This small molecule binds to this protein.
Small molecule (SMILES): N[C@@H](Cc1c[nH]c[nH+]1)C(=O)O

Sequence of chain 1.B:
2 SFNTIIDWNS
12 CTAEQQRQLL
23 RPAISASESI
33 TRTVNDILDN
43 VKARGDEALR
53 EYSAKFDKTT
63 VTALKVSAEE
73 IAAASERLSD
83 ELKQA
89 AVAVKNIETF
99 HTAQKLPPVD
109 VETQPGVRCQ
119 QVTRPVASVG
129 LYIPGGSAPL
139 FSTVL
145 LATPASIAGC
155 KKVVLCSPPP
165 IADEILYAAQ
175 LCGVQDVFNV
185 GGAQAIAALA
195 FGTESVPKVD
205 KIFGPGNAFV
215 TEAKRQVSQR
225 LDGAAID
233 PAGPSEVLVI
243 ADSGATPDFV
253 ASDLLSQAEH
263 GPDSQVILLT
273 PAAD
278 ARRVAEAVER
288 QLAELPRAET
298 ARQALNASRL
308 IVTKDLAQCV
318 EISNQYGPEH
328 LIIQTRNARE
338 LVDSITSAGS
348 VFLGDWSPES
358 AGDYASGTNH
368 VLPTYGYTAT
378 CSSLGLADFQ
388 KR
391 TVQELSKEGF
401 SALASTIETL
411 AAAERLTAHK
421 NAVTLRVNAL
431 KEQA

Binding-site contacts:
Ligand atom CE1 contacts residue GLU414 of chain 1.B at 3.8 Å.
Ligand atom ND1 contacts residue HIS262 of chain 1.A at 3.1 Å.
Ligand atom O contacts residue HIS367 of chain 1.A at 3.1 Å (h-bond).
Ligand atom CD2 contacts residue HIS262 of chain 1.A at 3.9 Å.
Ligand atom NE2 contacts residue LEU138 of chain 1.A at 3.7 Å.
Ligand atom CE1 contacts residue ZN1 of chain 1.C at 2.7 Å.
Ligand atom O contacts residue GLU326 of chain 1.A at 3.6 Å.
Ligand atom CB contacts residue ZN1 of chain 1.C at 3.6 Å.
Ligand atom NE2 contacts residue HIS262 of chain 1.A at 3.8 Å.
Ligand atom CE1 contacts residue TYR361 of chain 1.A at 3.5 Å (hydrophobic).
Ligand atom C contacts residue HIS367 of chain 1.A at 3.9 Å.
Ligand atom CE1 contacts residue LEU416 of chain 1.B at 3.7 Å (hydrophobic).
Ligand atom CB contacts residue HIS367 of chain 1.A at 3.8 Å.
Ligand atom CA contacts residue HIS262 of chain 1.A at 3.1 Å.
Ligand atom N contacts residue ASP360 of chain 1.A at 3.2 Å (salt-bridge).
Ligand atom ND1 contacts residue ASP360 of chain 1.A at 2.9 Å (salt-bridge).
Ligand atom CE1 contacts residue ASP360 of chain 1.A at 3.6 Å.
Ligand atom CD2 contacts residue SER140 of chain 1.A at 3.9 Å.
Ligand atom ND1 contacts residue HIS419 of chain 1.B at 3.5 Å (h-bond).
Ligand atom N contacts residue ZN1 of chain 1.C at 2.3 Å.
Ligand atom C contacts residue HIS327 of chain 1.A at 3.7 Å.
Ligand atom ND1 contacts residue ZN1 of chain 1.C at 1.9 Å.
Ligand atom CE1 contacts residue HIS419 of chain 1.B at 3.4 Å.
Ligand atom O contacts residue HIS327 of chain 1.A at 2.9 Å (h-bond).
Ligand atom N contacts residue GLU356 of chain 1.A at 3.4 Å (salt-bridge).
Ligand atom CG contacts residue HIS262 of chain 1.A at 3.5 Å.
Ligand atom NE2 contacts residue LEU416 of chain 1.B at 3.8 Å.
Ligand atom NE2 contacts residue SER140 of chain 1.A at 3.9 Å.
Ligand atom CE1 contacts residue HIS262 of chain 1.A at 3.4 Å.
Ligand atom CG contacts residue ASP360 of chain 1.A at 3.7 Å.
Ligand atom CD2 contacts residue LEU138 of chain 1.A at 3.7 Å (hydrophobic).
Ligand atom CG contacts residue ZN1 of chain 1.C at 3.0 Å.
Ligand atom N contacts residue HIS262 of chain 1.A at 2.7 Å (h-bond).
Ligand atom NE2 contacts residue TYR361 of chain 1.A at 3.7 Å.
Ligand atom NE2 contacts residue GLU414 of chain 1.B at 3.0 Å (salt-bridge).
Ligand atom OXT contacts residue GLU326 of chain 1.A at 3.6 Å (salt-bridge).
Ligand atom CA contacts residue ZN1 of chain 1.C at 3.3 Å.
Ligand atom CD2 contacts residue HIS367 of chain 1.A at 3.7 Å.
Ligand atom OXT contacts residue SER237 of chain 1.A at 3.3 Å (h-bond).
Ligand atom CB contacts residue ASP360 of chain 1.A at 3.7 Å.

Sequence of chain 1.A:
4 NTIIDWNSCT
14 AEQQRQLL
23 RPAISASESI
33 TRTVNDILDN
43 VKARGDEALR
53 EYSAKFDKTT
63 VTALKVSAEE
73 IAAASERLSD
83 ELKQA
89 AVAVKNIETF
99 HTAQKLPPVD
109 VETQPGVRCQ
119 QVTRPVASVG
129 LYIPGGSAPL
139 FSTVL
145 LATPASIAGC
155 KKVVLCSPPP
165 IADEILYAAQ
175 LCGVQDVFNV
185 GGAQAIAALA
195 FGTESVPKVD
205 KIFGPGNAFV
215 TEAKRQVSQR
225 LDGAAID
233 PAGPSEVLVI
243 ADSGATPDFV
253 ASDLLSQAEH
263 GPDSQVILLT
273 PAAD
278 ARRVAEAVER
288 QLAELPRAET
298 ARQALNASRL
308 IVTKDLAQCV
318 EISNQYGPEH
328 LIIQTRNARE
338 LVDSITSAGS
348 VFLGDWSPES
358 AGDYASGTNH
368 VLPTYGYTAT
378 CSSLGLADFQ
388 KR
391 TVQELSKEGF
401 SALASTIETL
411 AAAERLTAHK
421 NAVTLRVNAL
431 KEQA